A protein and the small-molecule ligand that binds it are described below.
Small molecule (SMILES): CCc1nc(N)nc(N)c1-c1ccc2c(c1)N(CCCOC)C(=O)C(c1cc(F)cc(F)c1)O2

Sequence of chain 1.A:
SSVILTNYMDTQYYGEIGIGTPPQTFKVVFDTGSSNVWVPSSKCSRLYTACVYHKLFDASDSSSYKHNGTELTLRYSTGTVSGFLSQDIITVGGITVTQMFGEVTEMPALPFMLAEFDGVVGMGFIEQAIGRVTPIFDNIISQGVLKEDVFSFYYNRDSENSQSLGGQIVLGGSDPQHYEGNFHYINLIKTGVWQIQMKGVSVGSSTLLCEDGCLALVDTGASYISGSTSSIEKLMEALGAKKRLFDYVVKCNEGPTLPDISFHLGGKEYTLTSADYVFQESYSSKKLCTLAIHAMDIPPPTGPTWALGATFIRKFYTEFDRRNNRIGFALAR

Binding-site contacts:
Ligand atom N4 contacts residue ASP31 of chain 1.A at 3.0 Å (salt-bridge).
Ligand atom C18 contacts residue THR11 of chain 1.A at 3.4 Å.
Ligand atom C4 contacts residue GLY221 of chain 1.A at 3.4 Å.
Ligand atom C9 contacts residue PHE117 of chain 1.A at 3.8 Å (hydrophobic).
Ligand atom N4 contacts residue GLY33 of chain 1.A at 3.5 Å.
Ligand atom C3 contacts residue TYR76 of chain 1.A at 3.5 Å (hydrophobic).
Ligand atom N1 contacts residue GLY221 of chain 1.A at 3.7 Å.
Ligand atom C6 contacts residue VAL29 of chain 1.A at 3.6 Å (hydrophobic).
Ligand atom C18 contacts residue GLY221 of chain 1.A at 3.3 Å.
Ligand atom N2 contacts residue GLY221 of chain 1.A at 3.5 Å (h-bond).
Ligand atom O4 contacts residue GLN12 of chain 1.A at 2.9 Å.
Ligand atom N3 contacts residue SER77 of chain 1.A at 3.1 Å (h-bond).
Ligand atom F2 contacts residue LEU114 of chain 1.A at 3.0 Å.
Ligand atom C16 contacts residue THR11 of chain 1.A at 3.6 Å.
Ligand atom C23 contacts residue PRO111 of chain 1.A at 3.6 Å (hydrophobic).
Ligand atom C2 contacts residue ASP219 of chain 1.A at 3.6 Å.
Ligand atom O1 contacts residue TYR13 of chain 1.A at 3.4 Å (h-bond).
Ligand atom C1 contacts residue GLY221 of chain 1.A at 3.6 Å.
Ligand atom C5 contacts residue VAL120 of chain 1.A at 3.7 Å (hydrophobic).
Ligand atom C19 contacts residue TYR155 of chain 1.A at 3.8 Å (hydrophobic).
Ligand atom C19 contacts residue THR220 of chain 1.A at 3.1 Å.
Ligand atom C17 contacts residue THR11 of chain 1.A at 3.5 Å.
Ligand atom O1 contacts residue THR11 of chain 1.A at 3.7 Å.
Ligand atom C6 contacts residue GLY221 of chain 1.A at 3.8 Å.
Ligand atom C7 contacts residue THR78 of chain 1.A at 3.6 Å.
Ligand atom C19 contacts residue TYR13 of chain 1.A at 3.6 Å (hydrophobic).
Ligand atom C3 contacts residue ASP31 of chain 1.A at 3.5 Å.
Ligand atom O1 contacts residue VAL29 of chain 1.A at 3.7 Å.
Ligand atom C11 contacts residue GLY221 of chain 1.A at 3.5 Å.
Ligand atom C5 contacts residue ASP31 of chain 1.A at 3.5 Å.
Ligand atom N2 contacts residue ASP31 of chain 1.A at 2.6 Å (salt-bridge).
Ligand atom N2 contacts residue TYR76 of chain 1.A at 3.6 Å.
Ligand atom F1 contacts residue THR78 of chain 1.A at 3.5 Å.
Ligand atom C8 contacts residue THR78 of chain 1.A at 3.7 Å.
Ligand atom C2 contacts residue ASP31 of chain 1.A at 3.4 Å.
Ligand atom N3 contacts residue THR78 of chain 1.A at 3.3 Å (h-bond).
Ligand atom C3 contacts residue GLY221 of chain 1.A at 3.4 Å.
Ligand atom C2 contacts residue GLY221 of chain 1.A at 3.6 Å.
Ligand atom N4 contacts residue ASP219 of chain 1.A at 2.8 Å (salt-bridge).
Ligand atom C16 contacts residue SER223 of chain 1.A at 3.1 Å.